Binding-site contacts:
Ligand atom O2' contacts residue GLN688 of chain 1.C at 3.7 Å.
Ligand atom OP1 contacts residue LYS1073 of chain 1.C at 2.9 Å (salt-bridge).
Ligand atom N2 contacts residue ALA426 of chain 1.D at 3.1 Å (h-bond).
Ligand atom C4' contacts residue ASP464 of chain 1.D at 3.3 Å.
Ligand atom P contacts residue LYS1065 of chain 1.C at 3.7 Å.
Ligand atom O3' contacts residue GLN688 of chain 1.C at 2.8 Å (h-bond).
Ligand atom PB contacts residue ASN568 of chain 1.C at 3.8 Å.
Ligand atom OP2 contacts residue GLU565 of chain 1.C at 2.5 Å (salt-bridge).
Ligand atom O3' contacts residue ASP462 of chain 1.D at 4.0 Å.
Ligand atom C2' contacts residue MG1 of chain 1.N at 3.8 Å.
Ligand atom PA contacts residue GLU565 of chain 1.C at 3.7 Å.
Ligand atom O3' contacts residue ASP464 of chain 1.D at 2.8 Å (salt-bridge).
Ligand atom OP1 contacts residue GLN688 of chain 1.C at 4.0 Å.
Ligand atom O2' contacts residue ASP464 of chain 1.D at 1.8 Å (salt-bridge).
Ligand atom O2' contacts residue MG1 of chain 1.N at 3.1 Å.
Ligand atom C3' contacts residue MG1 of chain 1.N at 3.5 Å.
Ligand atom O2B contacts residue ASN568 of chain 1.C at 2.6 Å (h-bond).
Ligand atom N2 contacts residue PRO427 of chain 1.D at 3.3 Å.
Ligand atom O3' contacts residue ASP460 of chain 1.D at 3.9 Å.
Ligand atom OP2 contacts residue LYS1073 of chain 1.C at 3.9 Å.
Ligand atom O2B contacts residue PRO564 of chain 1.C at 3.7 Å.
Ligand atom P contacts residue GLN688 of chain 1.C at 3.7 Å.
Ligand atom O1B contacts residue PRO564 of chain 1.C at 3.8 Å.
Ligand atom O2' contacts residue ARG425 of chain 1.D at 3.9 Å.
Ligand atom O1A contacts residue GLU565 of chain 1.C at 3.1 Å (salt-bridge).
Ligand atom O1A contacts residue PRO564 of chain 1.C at 2.8 Å.
Ligand atom P contacts residue LYS1073 of chain 1.C at 3.8 Å.
Ligand atom O2A contacts residue GLU565 of chain 1.C at 3.3 Å (salt-bridge).
Ligand atom C4' contacts residue HIS1237 of chain 1.C at 3.5 Å.
Ligand atom O4' contacts residue GLY463 of chain 1.D at 3.9 Å.
Ligand atom C3' contacts residue ASP464 of chain 1.D at 3.1 Å.
Ligand atom C2' contacts residue ASP464 of chain 1.D at 3.0 Å.
Ligand atom C5' contacts residue HIS1237 of chain 1.C at 3.2 Å.
Ligand atom C1' contacts residue ASP464 of chain 1.D at 3.8 Å.
Ligand atom O5' contacts residue GLU565 of chain 1.C at 3.6 Å (salt-bridge).
Ligand atom O3' contacts residue MG1 of chain 1.N at 2.3 Å.
Ligand atom OP1 contacts residue LYS1065 of chain 1.C at 2.4 Å (salt-bridge).
Ligand atom C4' contacts residue GLY463 of chain 1.D at 3.8 Å.
Ligand atom OP1 contacts residue MET685 of chain 1.C at 3.8 Å.
Ligand atom P contacts residue GLU565 of chain 1.C at 3.7 Å.

The protein below binds the small molecule below.
Small molecule (SMILES): Nc1nc2c(ncn2[C@@H]2O[C@H](CO[P](=O)(O)O[C@H]3[C@@H](O)[C@H](n4cnc5c4NC=NC5N)O[C@@H]3CO[P](=O)(O)O[C@H]3[C@@H](O)[C@H](n4cnc5c(=O)[nH]c(N)nc54)O[C@@H]3CO[P](=O)(O)O[P](=O)(O)OP(=O)(O)O)[C@@H](O)[C@H]2O)c(=O)[nH]1

Sequence of chain 1.C:
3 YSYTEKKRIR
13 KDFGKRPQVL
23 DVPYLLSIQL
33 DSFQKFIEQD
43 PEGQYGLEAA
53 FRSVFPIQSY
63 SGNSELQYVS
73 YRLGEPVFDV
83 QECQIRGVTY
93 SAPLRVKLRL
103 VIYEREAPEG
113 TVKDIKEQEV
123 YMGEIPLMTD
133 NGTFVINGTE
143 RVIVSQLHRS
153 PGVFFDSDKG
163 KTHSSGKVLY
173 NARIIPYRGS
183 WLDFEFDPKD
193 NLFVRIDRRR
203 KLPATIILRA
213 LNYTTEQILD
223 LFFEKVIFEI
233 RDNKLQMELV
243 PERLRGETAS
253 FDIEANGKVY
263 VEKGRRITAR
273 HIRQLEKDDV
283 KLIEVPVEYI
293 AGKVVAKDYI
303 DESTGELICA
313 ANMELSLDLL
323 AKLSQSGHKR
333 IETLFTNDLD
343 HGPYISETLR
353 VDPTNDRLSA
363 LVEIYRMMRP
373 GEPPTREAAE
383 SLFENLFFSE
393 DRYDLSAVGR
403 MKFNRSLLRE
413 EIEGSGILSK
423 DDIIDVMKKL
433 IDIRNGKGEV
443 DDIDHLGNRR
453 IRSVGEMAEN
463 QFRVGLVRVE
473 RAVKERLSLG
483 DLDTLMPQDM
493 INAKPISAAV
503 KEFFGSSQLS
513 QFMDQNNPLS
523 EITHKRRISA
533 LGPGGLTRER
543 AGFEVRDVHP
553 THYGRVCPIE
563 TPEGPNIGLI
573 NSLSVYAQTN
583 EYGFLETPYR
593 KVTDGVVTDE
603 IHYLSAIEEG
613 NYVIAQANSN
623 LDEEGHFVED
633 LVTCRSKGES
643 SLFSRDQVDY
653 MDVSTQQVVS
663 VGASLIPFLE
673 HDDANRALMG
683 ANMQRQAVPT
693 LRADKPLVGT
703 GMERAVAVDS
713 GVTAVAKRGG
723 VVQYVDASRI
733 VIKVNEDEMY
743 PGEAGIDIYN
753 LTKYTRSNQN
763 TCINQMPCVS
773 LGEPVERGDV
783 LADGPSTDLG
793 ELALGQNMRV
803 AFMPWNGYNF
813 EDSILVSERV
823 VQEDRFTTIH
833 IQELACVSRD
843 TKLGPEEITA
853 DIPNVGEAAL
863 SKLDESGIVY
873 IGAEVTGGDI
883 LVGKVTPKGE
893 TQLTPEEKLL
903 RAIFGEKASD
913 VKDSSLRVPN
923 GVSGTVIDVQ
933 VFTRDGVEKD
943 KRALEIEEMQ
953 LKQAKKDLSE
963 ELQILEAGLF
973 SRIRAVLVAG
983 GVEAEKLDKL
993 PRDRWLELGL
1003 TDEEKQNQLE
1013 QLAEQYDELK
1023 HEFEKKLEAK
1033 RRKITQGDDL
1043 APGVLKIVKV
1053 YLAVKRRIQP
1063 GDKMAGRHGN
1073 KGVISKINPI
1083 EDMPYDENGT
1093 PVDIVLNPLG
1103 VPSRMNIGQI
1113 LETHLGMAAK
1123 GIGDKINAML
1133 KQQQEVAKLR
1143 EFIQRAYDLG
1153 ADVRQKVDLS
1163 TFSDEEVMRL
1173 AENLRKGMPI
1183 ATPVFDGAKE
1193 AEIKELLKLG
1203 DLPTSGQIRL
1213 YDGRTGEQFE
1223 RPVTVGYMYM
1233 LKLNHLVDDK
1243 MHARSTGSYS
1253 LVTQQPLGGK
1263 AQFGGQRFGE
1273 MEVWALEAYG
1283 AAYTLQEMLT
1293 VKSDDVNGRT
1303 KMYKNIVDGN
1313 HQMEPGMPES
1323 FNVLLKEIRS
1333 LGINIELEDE

Sequence of chain 1.D:
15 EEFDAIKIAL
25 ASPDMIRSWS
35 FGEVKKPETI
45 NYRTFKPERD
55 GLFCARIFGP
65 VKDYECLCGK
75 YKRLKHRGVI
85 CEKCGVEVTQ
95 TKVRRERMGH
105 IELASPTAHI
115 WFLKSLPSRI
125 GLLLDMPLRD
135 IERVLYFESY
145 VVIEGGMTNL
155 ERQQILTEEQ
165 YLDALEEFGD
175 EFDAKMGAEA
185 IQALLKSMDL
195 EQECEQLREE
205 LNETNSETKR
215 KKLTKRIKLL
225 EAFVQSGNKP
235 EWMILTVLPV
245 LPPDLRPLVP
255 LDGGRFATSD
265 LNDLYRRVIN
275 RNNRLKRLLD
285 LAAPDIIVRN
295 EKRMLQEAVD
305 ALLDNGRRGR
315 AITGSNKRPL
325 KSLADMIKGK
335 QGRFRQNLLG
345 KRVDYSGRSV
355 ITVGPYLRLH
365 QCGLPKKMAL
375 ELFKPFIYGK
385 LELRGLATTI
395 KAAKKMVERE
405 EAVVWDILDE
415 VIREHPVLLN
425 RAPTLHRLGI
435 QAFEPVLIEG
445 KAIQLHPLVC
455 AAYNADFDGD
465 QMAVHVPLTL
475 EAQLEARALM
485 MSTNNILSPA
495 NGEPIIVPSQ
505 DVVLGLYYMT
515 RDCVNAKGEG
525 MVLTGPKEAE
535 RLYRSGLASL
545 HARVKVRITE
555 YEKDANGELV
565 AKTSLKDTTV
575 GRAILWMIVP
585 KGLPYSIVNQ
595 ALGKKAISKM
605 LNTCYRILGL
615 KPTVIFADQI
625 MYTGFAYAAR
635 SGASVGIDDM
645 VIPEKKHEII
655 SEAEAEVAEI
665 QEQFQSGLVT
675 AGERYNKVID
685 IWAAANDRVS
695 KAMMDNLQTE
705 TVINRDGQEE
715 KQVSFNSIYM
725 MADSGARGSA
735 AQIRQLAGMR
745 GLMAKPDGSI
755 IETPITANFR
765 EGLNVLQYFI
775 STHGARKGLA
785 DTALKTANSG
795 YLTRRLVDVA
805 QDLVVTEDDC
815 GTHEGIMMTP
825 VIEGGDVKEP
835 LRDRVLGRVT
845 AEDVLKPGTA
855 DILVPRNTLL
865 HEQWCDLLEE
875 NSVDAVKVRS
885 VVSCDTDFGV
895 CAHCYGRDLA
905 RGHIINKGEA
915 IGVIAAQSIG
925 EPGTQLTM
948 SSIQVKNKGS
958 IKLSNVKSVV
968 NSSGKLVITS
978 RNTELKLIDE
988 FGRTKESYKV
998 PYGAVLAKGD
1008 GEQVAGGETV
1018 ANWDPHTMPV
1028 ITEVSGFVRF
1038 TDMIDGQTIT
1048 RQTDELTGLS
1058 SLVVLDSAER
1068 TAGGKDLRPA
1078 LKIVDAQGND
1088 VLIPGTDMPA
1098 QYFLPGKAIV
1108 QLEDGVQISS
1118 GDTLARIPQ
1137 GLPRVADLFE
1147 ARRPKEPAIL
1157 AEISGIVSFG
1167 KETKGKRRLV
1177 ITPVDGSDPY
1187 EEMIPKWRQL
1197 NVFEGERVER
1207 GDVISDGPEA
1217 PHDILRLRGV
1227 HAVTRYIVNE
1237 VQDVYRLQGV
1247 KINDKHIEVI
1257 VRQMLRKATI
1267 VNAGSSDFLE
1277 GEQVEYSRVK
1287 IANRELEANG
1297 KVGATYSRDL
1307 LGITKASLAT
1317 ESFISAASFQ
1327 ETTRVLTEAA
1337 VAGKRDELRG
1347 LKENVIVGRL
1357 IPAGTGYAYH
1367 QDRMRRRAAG